Sequence of chain 1.A:
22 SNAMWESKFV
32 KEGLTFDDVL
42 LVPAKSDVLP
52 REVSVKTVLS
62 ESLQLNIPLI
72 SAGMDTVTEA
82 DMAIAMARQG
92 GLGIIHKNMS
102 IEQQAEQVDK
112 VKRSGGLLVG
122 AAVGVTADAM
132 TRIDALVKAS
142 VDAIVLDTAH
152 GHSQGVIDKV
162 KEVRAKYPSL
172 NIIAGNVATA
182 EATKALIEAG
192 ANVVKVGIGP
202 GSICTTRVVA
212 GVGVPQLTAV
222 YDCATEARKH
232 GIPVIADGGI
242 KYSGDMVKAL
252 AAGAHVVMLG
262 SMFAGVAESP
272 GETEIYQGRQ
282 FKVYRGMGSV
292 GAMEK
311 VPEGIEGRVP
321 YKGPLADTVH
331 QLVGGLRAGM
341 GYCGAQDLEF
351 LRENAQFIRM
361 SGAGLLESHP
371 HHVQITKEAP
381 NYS

A small-molecule ligand and the protein it binds are described below.
Small molecule (SMILES): O=c1[nH]cnc2c1ncn2[C@@H]1O[C@H](COP(=O)(O)O)[C@@H](O)[C@H]1O

Binding-site contacts:
Ligand atom O3' contacts residue MET259 of chain 1.A at 3.6 Å (h-bond).
Ligand atom C6 contacts residue GLY289 of chain 1.A at 3.5 Å.
Ligand atom C4' contacts residue ASP238 of chain 1.A at 3.5 Å.
Ligand atom O6 contacts residue GLY287 of chain 1.A at 3.4 Å.
Ligand atom O3' contacts residue ALA73 of chain 1.A at 3.3 Å.
Ligand atom O2' contacts residue ASN177 of chain 1.A at 3.6 Å.
Ligand atom O2P contacts residue TYR285 of chain 1.A at 2.8 Å (h-bond).
Ligand atom C5' contacts residue TYR285 of chain 1.A at 3.6 Å (hydrophobic).
Ligand atom N1 contacts residue 8L41 of chain 1.J at 3.5 Å (h-bond).
Ligand atom O2P contacts residue SER203 of chain 1.A at 2.7 Å (h-bond).
Ligand atom O3' contacts residue ASP238 of chain 1.A at 2.5 Å (salt-bridge).
Ligand atom O1P contacts residue GLY239 of chain 1.A at 3.6 Å.
Ligand atom O6 contacts residue GLY314 of chain 1.A at 3.6 Å.
Ligand atom C8 contacts residue ILE204 of chain 1.A at 3.5 Å (hydrophobic).
Ligand atom O2P contacts residue SER262 of chain 1.A at 3.2 Å (h-bond).
Ligand atom O3P contacts residue SER262 of chain 1.A at 3.6 Å (h-bond).
Ligand atom N7 contacts residue ILE204 of chain 1.A at 3.4 Å.
Ligand atom O1P contacts residue SER203 of chain 1.A at 3.2 Å (h-bond).
Ligand atom O1P contacts residue GLY202 of chain 1.A at 3.6 Å.
Ligand atom C2 contacts residue GLU313 of chain 1.A at 3.6 Å.
Ligand atom O1P contacts residue GLY240 of chain 1.A at 2.7 Å (h-bond).
Ligand atom O6 contacts residue MET288 of chain 1.A at 3.3 Å (h-bond).
Ligand atom C6 contacts residue GLU313 of chain 1.A at 3.7 Å.
Ligand atom N3 contacts residue CYS205 of chain 1.A at 3.7 Å.
Ligand atom C5 contacts residue ILE204 of chain 1.A at 3.6 Å (hydrophobic).
Ligand atom O6 contacts residue GLU313 of chain 1.A at 3.5 Å (salt-bridge).
Ligand atom O6 contacts residue GLY289 of chain 1.A at 2.7 Å (h-bond).
Ligand atom C8 contacts residue MET75 of chain 1.A at 3.5 Å (hydrophobic).
Ligand atom N7 contacts residue MET75 of chain 1.A at 3.7 Å.
Ligand atom O5' contacts residue GLY239 of chain 1.A at 3.4 Å.
Ligand atom C3' contacts residue ASP238 of chain 1.A at 3.4 Å.
Ligand atom C2 contacts residue CYS205 of chain 1.A at 3.3 Å (hydrophobic).
Ligand atom N7 contacts residue GLY287 of chain 1.A at 3.5 Å.
Ligand atom N7 contacts residue MET288 of chain 1.A at 3.0 Å (h-bond).
Ligand atom O3P contacts residue GLY261 of chain 1.A at 2.9 Å (h-bond).
Ligand atom N1 contacts residue GLU313 of chain 1.A at 2.8 Å (salt-bridge).
Ligand atom O2' contacts residue ASP238 of chain 1.A at 2.3 Å (salt-bridge).
Ligand atom C2' contacts residue ASP238 of chain 1.A at 3.6 Å.
Ligand atom C2 contacts residue 8L41 of chain 1.J at 3.3 Å.
Ligand atom O5' contacts residue GLY202 of chain 1.A at 3.4 Å.